The protein below binds the small molecule below.
Small molecule (SMILES): Cn1c(=O)c(O)c(O)c2ccccc21

Sequence of chain 1.A:
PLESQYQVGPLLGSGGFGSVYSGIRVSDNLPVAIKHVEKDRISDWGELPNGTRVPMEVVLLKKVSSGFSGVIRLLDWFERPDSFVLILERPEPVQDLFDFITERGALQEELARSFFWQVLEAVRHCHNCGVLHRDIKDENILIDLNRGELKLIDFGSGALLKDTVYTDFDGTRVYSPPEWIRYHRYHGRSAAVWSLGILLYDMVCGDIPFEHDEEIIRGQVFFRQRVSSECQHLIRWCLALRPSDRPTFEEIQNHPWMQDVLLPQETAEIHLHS

Binding-site contacts:
Ligand atom C9 contacts residue ILE157 of chain 1.A at 4.0 Å (hydrophobic).
Ligand atom O13 contacts residue VAL24 of chain 1.A at 3.6 Å.
Ligand atom N10 contacts residue ALA37 of chain 1.A at 4.1 Å.
Ligand atom C11 contacts residue ILE76 of chain 1.A at 3.6 Å (hydrophobic).
Ligand atom C6 contacts residue VAL24 of chain 1.A at 4.1 Å (hydrophobic).
Ligand atom C4 contacts residue ALA37 of chain 1.A at 3.7 Å (hydrophobic).
Ligand atom O12 contacts residue ASP158 of chain 1.A at 4.4 Å.
Ligand atom C2 contacts residue LEU16 of chain 1.A at 3.6 Å (hydrophobic).
Ligand atom O12 contacts residue LEU92 of chain 1.A at 3.6 Å.
Ligand atom C8 contacts residue ILE157 of chain 1.A at 3.6 Å (hydrophobic).
Ligand atom C6 contacts residue LEU146 of chain 1.A at 4.3 Å (hydrophobic).
Ligand atom O12 contacts residue ILE157 of chain 1.A at 4.0 Å.
Ligand atom C3 contacts residue LEU146 of chain 1.A at 3.6 Å (hydrophobic).
Ligand atom C9 contacts residue LEU92 of chain 1.A at 4.3 Å (hydrophobic).
Ligand atom C4 contacts residue LEU146 of chain 1.A at 3.5 Å (hydrophobic).
Ligand atom C5 contacts residue VAL24 of chain 1.A at 4.3 Å (hydrophobic).
Ligand atom O13 contacts residue ILE157 of chain 1.A at 3.9 Å.
Ligand atom C11 contacts residue GLU93 of chain 1.A at 3.9 Å.
Ligand atom C11 contacts residue ILE157 of chain 1.A at 4.1 Å (hydrophobic).
Ligand atom C3 contacts residue ARG94 of chain 1.A at 4.3 Å.
Ligand atom O12 contacts residue LYS39 of chain 1.A at 4.1 Å.
Ligand atom N10 contacts residue ILE157 of chain 1.A at 4.2 Å.
Ligand atom O13 contacts residue LYS39 of chain 1.A at 4.4 Å.
Ligand atom O14 contacts residue VAL24 of chain 1.A at 4.2 Å.
Ligand atom O13 contacts residue PHE21 of chain 1.A at 3.6 Å.
Ligand atom C5 contacts residue LEU146 of chain 1.A at 3.8 Å (hydrophobic).
Ligand atom C11 contacts residue LEU92 of chain 1.A at 3.7 Å (hydrophobic).
Ligand atom C3 contacts residue ALA37 of chain 1.A at 4.3 Å (hydrophobic).
Ligand atom C4 contacts residue GLU93 of chain 1.A at 4.2 Å.
Ligand atom O14 contacts residue PHE21 of chain 1.A at 4.2 Å.
Ligand atom C11 contacts residue ALA37 of chain 1.A at 3.9 Å (hydrophobic).
Ligand atom C7 contacts residue VAL24 of chain 1.A at 4.0 Å (hydrophobic).
Ligand atom C7 contacts residue ILE157 of chain 1.A at 3.9 Å (hydrophobic).
Ligand atom C5 contacts residue ALA37 of chain 1.A at 4.0 Å (hydrophobic).
Ligand atom C2 contacts residue LEU146 of chain 1.A at 4.2 Å (hydrophobic).
Ligand atom C3 contacts residue LEU16 of chain 1.A at 4.2 Å (hydrophobic).
Ligand atom O14 contacts residue ILE157 of chain 1.A at 4.3 Å.
Ligand atom C1 contacts residue LEU16 of chain 1.A at 4.0 Å (hydrophobic).
Ligand atom N10 contacts residue LEU146 of chain 1.A at 4.4 Å.
Ligand atom C8 contacts residue VAL24 of chain 1.A at 3.8 Å (hydrophobic).